Binding-site contacts:
Ligand atom O5 contacts residue ASN381 of chain 1.B at 2.4 Å (h-bond).
Ligand atom C8 contacts residue ASN381 of chain 1.B at 4.3 Å.
Ligand atom C2 contacts residue ASN381 of chain 1.B at 2.4 Å.
Ligand atom N2 contacts residue ASN381 of chain 1.B at 2.9 Å (h-bond).
Ligand atom C3 contacts residue ASN381 of chain 1.B at 3.8 Å.
Ligand atom C3 contacts residue CYS394 of chain 1.B at 4.0 Å (hydrophobic).
Ligand atom C5 contacts residue ASN381 of chain 1.B at 3.7 Å.
Ligand atom C2 contacts residue CYS394 of chain 1.B at 4.0 Å (hydrophobic).
Ligand atom N2 contacts residue CYS394 of chain 1.B at 3.8 Å.
Ligand atom C1 contacts residue ASN381 of chain 1.B at 1.4 Å.
Ligand atom C8 contacts residue ASN318 of chain 1.B at 3.5 Å.
Ligand atom C1 contacts residue CYS394 of chain 1.B at 3.6 Å (hydrophobic).
Ligand atom C7 contacts residue ASN381 of chain 1.B at 3.0 Å.
Ligand atom C6 contacts residue MET393 of chain 1.B at 4.4 Å (hydrophobic).
Ligand atom O4 contacts residue MET393 of chain 1.B at 4.2 Å.
Ligand atom O7 contacts residue ASN381 of chain 1.B at 2.8 Å (h-bond).
Ligand atom O5 contacts residue CYS394 of chain 1.B at 4.5 Å.
Ligand atom C4 contacts residue ASN381 of chain 1.B at 4.2 Å.
Ligand atom C5 contacts residue MET393 of chain 1.B at 4.0 Å (hydrophobic).
Ligand atom C5 contacts residue CYS394 of chain 1.B at 4.4 Å (hydrophobic).
Ligand atom O6 contacts residue ASN381 of chain 1.B at 4.1 Å.

Sequence of chain 1.B:
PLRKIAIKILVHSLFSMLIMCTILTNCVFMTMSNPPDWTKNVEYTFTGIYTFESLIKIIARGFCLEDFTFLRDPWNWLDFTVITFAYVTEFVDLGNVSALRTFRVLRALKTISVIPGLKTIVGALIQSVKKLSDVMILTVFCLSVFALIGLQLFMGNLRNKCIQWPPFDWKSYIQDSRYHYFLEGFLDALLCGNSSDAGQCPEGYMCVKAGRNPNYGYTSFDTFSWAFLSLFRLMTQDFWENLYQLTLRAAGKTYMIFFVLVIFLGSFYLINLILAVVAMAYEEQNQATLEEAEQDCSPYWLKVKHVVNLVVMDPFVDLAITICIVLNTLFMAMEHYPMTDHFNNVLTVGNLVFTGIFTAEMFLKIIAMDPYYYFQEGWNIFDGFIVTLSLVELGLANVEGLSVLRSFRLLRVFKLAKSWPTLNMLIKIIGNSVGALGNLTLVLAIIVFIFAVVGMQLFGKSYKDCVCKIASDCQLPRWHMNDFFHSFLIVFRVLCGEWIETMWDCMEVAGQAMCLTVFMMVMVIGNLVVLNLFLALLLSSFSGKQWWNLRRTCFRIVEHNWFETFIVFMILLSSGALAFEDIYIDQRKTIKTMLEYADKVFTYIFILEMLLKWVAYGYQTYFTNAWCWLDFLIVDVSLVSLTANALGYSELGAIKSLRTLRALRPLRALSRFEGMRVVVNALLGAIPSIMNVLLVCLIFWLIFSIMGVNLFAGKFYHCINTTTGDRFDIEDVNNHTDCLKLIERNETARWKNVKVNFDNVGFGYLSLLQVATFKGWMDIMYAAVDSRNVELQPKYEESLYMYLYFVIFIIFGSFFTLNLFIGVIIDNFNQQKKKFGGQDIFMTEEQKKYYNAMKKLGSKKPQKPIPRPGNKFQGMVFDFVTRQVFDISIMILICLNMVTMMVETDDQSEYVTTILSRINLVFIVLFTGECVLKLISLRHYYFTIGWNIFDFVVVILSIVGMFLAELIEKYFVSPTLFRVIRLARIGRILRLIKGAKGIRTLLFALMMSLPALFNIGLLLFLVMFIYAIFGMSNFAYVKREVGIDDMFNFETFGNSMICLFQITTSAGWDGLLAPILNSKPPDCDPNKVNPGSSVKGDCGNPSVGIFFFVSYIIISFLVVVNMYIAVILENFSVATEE

The protein below binds the small molecule below.
Small molecule (SMILES): CC(=O)N[C@@H]1[C@@H](O)[C@H](O)[C@@H](CO)O[C@H]1O